Binding-site contacts:
Ligand atom C27 contacts residue ASP182 of chain 1.A at 3.9 Å.
Ligand atom C30 contacts residue ARG199 of chain 1.B at 3.9 Å.
Ligand atom C11 contacts residue GLY202 of chain 1.B at 3.7 Å.
Ligand atom C16 contacts residue TYR201 of chain 1.B at 3.8 Å (hydrophobic).
Ligand atom C17 contacts residue GLU208 of chain 1.B at 3.1 Å.
Ligand atom C21 contacts residue ILE78 of chain 1.A at 3.8 Å (hydrophobic).
Ligand atom C25 contacts residue HIS197 of chain 1.B at 3.5 Å.
Ligand atom O contacts residue TYR201 of chain 1.B at 3.7 Å.
Ligand atom N3 contacts residue ASP182 of chain 1.A at 2.9 Å (salt-bridge).
Ligand atom C8 contacts residue GLY200 of chain 1.B at 3.6 Å.
Ligand atom C27 contacts residue ARG180 of chain 1.A at 4.0 Å.
Ligand atom C9 contacts residue GLY202 of chain 1.B at 4.0 Å.
Ligand atom C26 contacts residue ARG180 of chain 1.A at 3.9 Å.
Ligand atom C31 contacts residue ARG199 of chain 1.B at 3.5 Å.
Ligand atom O1 contacts residue TYR201 of chain 1.B at 3.3 Å.
Ligand atom O3 contacts residue TYR201 of chain 1.B at 3.8 Å.
Ligand atom C25 contacts residue LEU113 of chain 1.A at 4.0 Å (hydrophobic).
Ligand atom C14 contacts residue LEU245 of chain 1.B at 3.9 Å (hydrophobic).
Ligand atom C22 contacts residue ILE78 of chain 1.A at 3.8 Å (hydrophobic).
Ligand atom C6 contacts residue GLY200 of chain 1.B at 4.0 Å.
Ligand atom C28 contacts residue ASP182 of chain 1.A at 3.8 Å.
Ligand atom N2 contacts residue GLY202 of chain 1.B at 3.2 Å (h-bond).
Ligand atom C7 contacts residue GLY200 of chain 1.B at 3.7 Å.
Ligand atom C31 contacts residue GLY200 of chain 1.B at 3.9 Å.
Ligand atom O3 contacts residue GLY200 of chain 1.B at 3.8 Å.
Ligand atom C12 contacts residue GLU208 of chain 1.B at 4.0 Å.
Ligand atom N3 contacts residue ARG180 of chain 1.A at 4.0 Å.
Ligand atom C12 contacts residue GLY202 of chain 1.B at 3.5 Å.
Ligand atom BR contacts residue ASP182 of chain 1.A at 4.0 Å.
Ligand atom C30 contacts residue GLY200 of chain 1.B at 3.9 Å.
Ligand atom C24 contacts residue GLY200 of chain 1.B at 4.0 Å.
Ligand atom C23 contacts residue GLY200 of chain 1.B at 3.6 Å.
Ligand atom C4 contacts residue TYR201 of chain 1.B at 3.9 Å (hydrophobic).
Ligand atom O5 contacts residue PRO115 of chain 1.A at 3.9 Å.
Ligand atom O3 contacts residue GLY202 of chain 1.B at 2.8 Å (h-bond).
Ligand atom BR contacts residue HIS76 of chain 1.A at 3.6 Å.
Ligand atom C13 contacts residue LEU245 of chain 1.B at 3.7 Å (hydrophobic).
Ligand atom C35 contacts residue ILE250 of chain 1.B at 3.7 Å (hydrophobic).
Ligand atom C29 contacts residue GLY200 of chain 1.B at 4.0 Å.
Ligand atom N contacts residue GLY200 of chain 1.B at 3.0 Å (h-bond).

Sequence of chain 1.B:
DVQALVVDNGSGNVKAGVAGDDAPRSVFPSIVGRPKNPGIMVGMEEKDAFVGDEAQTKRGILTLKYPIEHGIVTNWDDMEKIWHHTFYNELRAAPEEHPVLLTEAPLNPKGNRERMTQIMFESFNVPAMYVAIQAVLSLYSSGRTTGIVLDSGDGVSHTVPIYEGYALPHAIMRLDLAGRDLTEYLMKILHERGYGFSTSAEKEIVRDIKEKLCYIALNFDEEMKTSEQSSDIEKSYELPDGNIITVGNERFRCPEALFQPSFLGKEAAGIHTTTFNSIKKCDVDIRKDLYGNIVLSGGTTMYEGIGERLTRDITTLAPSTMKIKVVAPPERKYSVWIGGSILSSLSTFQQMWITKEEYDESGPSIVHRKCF

Sequence of chain 1.A:
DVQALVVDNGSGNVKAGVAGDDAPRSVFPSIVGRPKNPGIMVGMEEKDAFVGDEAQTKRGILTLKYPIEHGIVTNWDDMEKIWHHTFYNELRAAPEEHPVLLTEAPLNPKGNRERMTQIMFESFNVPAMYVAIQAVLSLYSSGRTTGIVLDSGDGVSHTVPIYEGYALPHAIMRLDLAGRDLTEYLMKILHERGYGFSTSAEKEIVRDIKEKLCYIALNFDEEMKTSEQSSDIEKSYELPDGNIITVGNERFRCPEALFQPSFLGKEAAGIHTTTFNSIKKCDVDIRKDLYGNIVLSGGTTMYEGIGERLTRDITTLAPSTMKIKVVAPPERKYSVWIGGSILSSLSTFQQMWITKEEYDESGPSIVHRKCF

This protein binds this small molecule.
Small molecule (SMILES): C/C1=C\[C@H](C)C[C@H](C)OC(=O)C[C@H](c2ccc(O)cc2)NC(=O)[C@@H](Cc2c(Br)[nH]c3ccccc23)N(C)C(=O)[C@H](C)NC(=O)[C@@H](C)C1

Sequence of chain 1.D:
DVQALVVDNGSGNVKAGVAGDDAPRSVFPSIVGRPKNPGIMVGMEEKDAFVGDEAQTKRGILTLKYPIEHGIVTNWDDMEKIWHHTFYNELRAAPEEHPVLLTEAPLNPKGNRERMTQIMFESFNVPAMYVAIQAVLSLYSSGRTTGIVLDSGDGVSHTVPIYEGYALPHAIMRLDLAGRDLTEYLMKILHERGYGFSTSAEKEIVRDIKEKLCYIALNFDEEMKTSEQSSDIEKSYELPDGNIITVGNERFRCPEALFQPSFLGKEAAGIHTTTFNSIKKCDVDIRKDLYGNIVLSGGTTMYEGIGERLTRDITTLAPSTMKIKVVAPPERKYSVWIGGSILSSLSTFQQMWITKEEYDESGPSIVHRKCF